The protein below binds the small molecule below.
Small molecule (SMILES): NS(=O)(=O)c1cc2c(cc1Cl)N[C@H]([C@H]1C[C@H]3C=C[C@@H]1C3)NS2(=O)=O

Sequence of chain 1.A:
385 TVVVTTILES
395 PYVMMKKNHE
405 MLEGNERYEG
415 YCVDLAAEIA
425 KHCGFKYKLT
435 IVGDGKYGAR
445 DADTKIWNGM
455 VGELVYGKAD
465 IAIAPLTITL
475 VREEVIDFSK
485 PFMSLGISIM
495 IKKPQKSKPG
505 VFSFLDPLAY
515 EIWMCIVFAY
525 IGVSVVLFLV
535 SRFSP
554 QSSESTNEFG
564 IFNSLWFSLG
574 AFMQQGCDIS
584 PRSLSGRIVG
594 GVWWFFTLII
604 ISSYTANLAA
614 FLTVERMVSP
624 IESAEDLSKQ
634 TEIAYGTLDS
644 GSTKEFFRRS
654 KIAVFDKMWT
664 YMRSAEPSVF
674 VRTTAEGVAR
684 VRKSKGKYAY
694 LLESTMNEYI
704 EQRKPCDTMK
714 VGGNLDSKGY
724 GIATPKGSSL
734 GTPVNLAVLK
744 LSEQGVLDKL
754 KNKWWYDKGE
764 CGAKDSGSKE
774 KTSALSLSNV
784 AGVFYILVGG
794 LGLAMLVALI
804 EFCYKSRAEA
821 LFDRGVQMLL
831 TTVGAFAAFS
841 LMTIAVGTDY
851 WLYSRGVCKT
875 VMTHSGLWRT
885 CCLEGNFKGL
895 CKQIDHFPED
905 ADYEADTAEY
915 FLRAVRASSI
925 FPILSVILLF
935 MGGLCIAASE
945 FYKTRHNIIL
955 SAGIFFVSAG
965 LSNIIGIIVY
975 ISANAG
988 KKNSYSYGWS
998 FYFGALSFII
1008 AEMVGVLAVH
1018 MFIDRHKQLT

Sequence of chain 1.D:
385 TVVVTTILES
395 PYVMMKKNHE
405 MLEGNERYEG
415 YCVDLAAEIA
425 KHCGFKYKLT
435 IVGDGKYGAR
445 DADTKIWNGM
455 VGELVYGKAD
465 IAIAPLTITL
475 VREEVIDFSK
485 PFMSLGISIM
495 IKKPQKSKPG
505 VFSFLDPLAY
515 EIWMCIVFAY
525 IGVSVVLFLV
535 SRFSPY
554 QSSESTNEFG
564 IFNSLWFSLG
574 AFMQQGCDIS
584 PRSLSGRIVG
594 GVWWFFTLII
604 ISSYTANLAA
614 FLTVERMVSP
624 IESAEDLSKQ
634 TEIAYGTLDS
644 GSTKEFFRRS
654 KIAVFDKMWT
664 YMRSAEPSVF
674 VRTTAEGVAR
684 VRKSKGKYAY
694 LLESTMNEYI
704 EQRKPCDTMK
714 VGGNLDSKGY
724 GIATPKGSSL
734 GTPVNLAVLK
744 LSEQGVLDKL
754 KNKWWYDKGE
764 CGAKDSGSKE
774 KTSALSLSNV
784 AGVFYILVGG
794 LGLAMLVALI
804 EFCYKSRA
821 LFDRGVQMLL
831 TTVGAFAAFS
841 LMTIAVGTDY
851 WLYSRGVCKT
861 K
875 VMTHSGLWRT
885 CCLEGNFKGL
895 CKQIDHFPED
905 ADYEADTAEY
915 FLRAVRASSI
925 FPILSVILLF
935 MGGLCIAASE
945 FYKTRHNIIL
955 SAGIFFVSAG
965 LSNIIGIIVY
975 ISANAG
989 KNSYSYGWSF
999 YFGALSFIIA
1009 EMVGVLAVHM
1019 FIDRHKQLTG

Binding-site contacts:
Ligand atom C8 contacts residue PRO485 of chain 1.A at 4.2 Å (hydrophobic).
Ligand atom O2 contacts residue MET487 of chain 1.A at 3.7 Å.
Ligand atom O4 contacts residue LYS754 of chain 1.A at 3.4 Å.
Ligand atom C10 contacts residue SER720 of chain 1.D at 4.2 Å.
Ligand atom O4 contacts residue MET487 of chain 1.A at 3.8 Å.
Ligand atom C6 contacts residue SER745 of chain 1.A at 3.4 Å.
Ligand atom C9 contacts residue SER488 of chain 1.A at 3.9 Å.
Ligand atom N3 contacts residue LYS754 of chain 1.A at 3.9 Å.
Ligand atom O1 contacts residue SER488 of chain 1.D at 3.4 Å (h-bond).
Ligand atom C1 contacts residue SER745 of chain 1.A at 3.4 Å.
Ligand atom C12 contacts residue PHE486 of chain 1.A at 4.1 Å (hydrophobic).
Ligand atom C3 contacts residue GLY722 of chain 1.D at 4.1 Å.
Ligand atom N3 contacts residue ASP751 of chain 1.A at 3.2 Å (salt-bridge).
Ligand atom C9 contacts residue SER720 of chain 1.D at 3.8 Å.
Ligand atom C14 contacts residue SER745 of chain 1.A at 3.6 Å.
Ligand atom O1 contacts residue SER720 of chain 1.D at 2.5 Å (h-bond).
Ligand atom CL contacts residue ASP751 of chain 1.A at 3.0 Å.
Ligand atom C7 contacts residue LYS484 of chain 1.A at 4.1 Å.
Ligand atom C1 contacts residue PRO485 of chain 1.A at 4.0 Å (hydrophobic).
Ligand atom O4 contacts residue SER488 of chain 1.A at 4.2 Å.
Ligand atom C12 contacts residue SER720 of chain 1.D at 4.2 Å.
Ligand atom C3 contacts residue PRO485 of chain 1.D at 4.0 Å (hydrophobic).
Ligand atom C10 contacts residue SER745 of chain 1.A at 3.6 Å.
Ligand atom S1 contacts residue SER720 of chain 1.D at 3.6 Å.
Ligand atom C4 contacts residue GLY722 of chain 1.D at 3.2 Å.
Ligand atom N1 contacts residue PRO485 of chain 1.A at 3.7 Å.
Ligand atom C11 contacts residue SER720 of chain 1.D at 3.7 Å.
Ligand atom N2 contacts residue SER745 of chain 1.A at 2.7 Å (h-bond).
Ligand atom C11 contacts residue MET487 of chain 1.A at 4.1 Å (hydrophobic).
Ligand atom C4 contacts residue LYS721 of chain 1.D at 4.0 Å.
Ligand atom O1 contacts residue SER488 of chain 1.A at 3.4 Å (h-bond).
Ligand atom C11 contacts residue SER488 of chain 1.A at 3.5 Å.
Ligand atom C5 contacts residue GLY722 of chain 1.D at 4.2 Å.
Ligand atom O2 contacts residue SER488 of chain 1.A at 2.4 Å (h-bond).
Ligand atom C13 contacts residue PHE486 of chain 1.A at 4.0 Å (hydrophobic).
Ligand atom C14 contacts residue PHE486 of chain 1.A at 4.1 Å (hydrophobic).
Ligand atom C2 contacts residue PRO485 of chain 1.A at 3.7 Å (hydrophobic).
Ligand atom S1 contacts residue SER488 of chain 1.A at 3.2 Å (h-bond).
Ligand atom C8 contacts residue SER745 of chain 1.A at 3.5 Å.
Ligand atom CL contacts residue LEU750 of chain 1.A at 3.4 Å.